Binding-site contacts:
Ligand atom C14 contacts residue TRP1039 of chain 1.G at 4.4 Å (hydrophobic).
Ligand atom C16 contacts residue SER1038 of chain 1.G at 3.9 Å.
Ligand atom C76 contacts residue MET1021 of chain 1.G at 4.5 Å (hydrophobic).
Ligand atom C81 contacts residue MET1021 of chain 1.G at 3.8 Å (hydrophobic).
Ligand atom C22 contacts residue TRP1039 of chain 1.G at 4.3 Å (hydrophobic).
Ligand atom O80 contacts residue ASN889 of chain 1.A at 4.1 Å.
Ligand atom O20 contacts residue PRO1037 of chain 1.G at 4.4 Å.
Ligand atom C75 contacts residue MET886 of chain 1.A at 3.5 Å (hydrophobic).
Ligand atom C79 contacts residue MET886 of chain 1.A at 4.4 Å (hydrophobic).
Ligand atom C21 contacts residue TRP1039 of chain 1.G at 4.4 Å (hydrophobic).
Ligand atom C24 contacts residue SER1038 of chain 1.G at 4.4 Å.
Ligand atom C15 contacts residue SER1038 of chain 1.G at 4.1 Å.
Ligand atom C24 contacts residue PRO1037 of chain 1.G at 3.9 Å (hydrophobic).
Ligand atom C14 contacts residue SER1038 of chain 1.G at 3.1 Å.
Ligand atom C15 contacts residue LEU1041 of chain 1.G at 4.5 Å (hydrophobic).
Ligand atom C21 contacts residue SER1038 of chain 1.G at 4.1 Å.
Ligand atom C05 contacts residue LEU893 of chain 1.A at 4.3 Å (hydrophobic).
Ligand atom O80 contacts residue MET886 of chain 1.A at 4.4 Å.
Ligand atom C21 contacts residue PRO1037 of chain 1.G at 3.5 Å (hydrophobic).
Ligand atom C13 contacts residue SER1038 of chain 1.G at 4.1 Å.
Ligand atom C79 contacts residue TYR982 of chain 1.A at 3.9 Å (hydrophobic).
Ligand atom C17 contacts residue SER1038 of chain 1.G at 4.4 Å.
Ligand atom C26 contacts residue SER1038 of chain 1.G at 3.9 Å.
Ligand atom C23 contacts residue PRO1037 of chain 1.G at 4.2 Å (hydrophobic).
Ligand atom C26 contacts residue PRO1037 of chain 1.G at 4.5 Å (hydrophobic).
Ligand atom C08 contacts residue TYR890 of chain 1.A at 4.2 Å (hydrophobic).
Ligand atom O25 contacts residue PRO1037 of chain 1.G at 4.0 Å.
Ligand atom C16 contacts residue PRO1037 of chain 1.G at 4.3 Å (hydrophobic).
Ligand atom C81 contacts residue TYR982 of chain 1.A at 4.0 Å (hydrophobic).
Ligand atom C78 contacts residue TYR982 of chain 1.A at 4.3 Å (hydrophobic).
Ligand atom C16 contacts residue TRP1039 of chain 1.G at 4.2 Å (hydrophobic).
Ligand atom C19 contacts residue TYR890 of chain 1.A at 3.6 Å (hydrophobic).
Ligand atom C77 contacts residue TYR982 of chain 1.A at 4.5 Å (hydrophobic).
Ligand atom C06 contacts residue LEU893 of chain 1.A at 4.5 Å (hydrophobic).
Ligand atom C79 contacts residue ASN889 of chain 1.A at 3.5 Å.
Ligand atom C77 contacts residue MET1021 of chain 1.G at 3.6 Å (hydrophobic).
Ligand atom C78 contacts residue MET1021 of chain 1.G at 4.3 Å (hydrophobic).
Ligand atom C05 contacts residue ALA1042 of chain 1.G at 4.2 Å (hydrophobic).
Ligand atom C12 contacts residue TRP1039 of chain 1.G at 3.5 Å (hydrophobic).
Ligand atom C17 contacts residue PRO1037 of chain 1.G at 3.9 Å (hydrophobic).

A protein and the small-molecule ligand that binds it are described below.
Small molecule (SMILES): COCC(CCO[C@H]1CC[C@@]2(C)C(=CC[C@H]3[C@@H]4C[C@@H]5O[C@]6(CC[C@@H](C)CO6)[C@@H](C)[C@@H]5[C@@]4(C)CC[C@@H]32)C1)COC

Sequence of chain 1.A:
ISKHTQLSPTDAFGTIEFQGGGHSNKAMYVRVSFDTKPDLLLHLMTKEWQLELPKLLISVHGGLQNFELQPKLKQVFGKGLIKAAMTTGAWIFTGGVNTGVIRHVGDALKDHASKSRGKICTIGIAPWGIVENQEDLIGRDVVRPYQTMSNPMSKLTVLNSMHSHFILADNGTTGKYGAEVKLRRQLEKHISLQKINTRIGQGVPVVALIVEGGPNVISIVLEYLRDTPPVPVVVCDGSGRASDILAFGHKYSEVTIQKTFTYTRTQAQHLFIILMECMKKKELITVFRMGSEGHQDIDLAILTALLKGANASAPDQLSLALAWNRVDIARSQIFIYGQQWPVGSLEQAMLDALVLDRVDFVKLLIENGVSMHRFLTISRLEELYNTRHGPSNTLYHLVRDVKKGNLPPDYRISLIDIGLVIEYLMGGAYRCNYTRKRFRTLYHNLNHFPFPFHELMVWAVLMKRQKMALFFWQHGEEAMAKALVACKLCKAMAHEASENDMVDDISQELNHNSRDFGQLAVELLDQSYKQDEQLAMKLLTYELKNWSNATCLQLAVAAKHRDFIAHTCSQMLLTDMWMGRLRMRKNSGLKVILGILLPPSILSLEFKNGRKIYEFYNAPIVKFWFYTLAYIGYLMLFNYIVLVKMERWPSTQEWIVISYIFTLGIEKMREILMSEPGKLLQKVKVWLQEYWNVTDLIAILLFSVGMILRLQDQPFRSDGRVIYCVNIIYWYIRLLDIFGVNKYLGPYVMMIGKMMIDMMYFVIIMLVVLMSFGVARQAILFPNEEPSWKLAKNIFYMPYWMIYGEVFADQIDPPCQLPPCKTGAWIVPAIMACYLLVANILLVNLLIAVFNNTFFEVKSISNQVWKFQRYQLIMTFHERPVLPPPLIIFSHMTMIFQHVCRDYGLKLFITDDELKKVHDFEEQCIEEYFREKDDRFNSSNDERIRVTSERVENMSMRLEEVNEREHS

Sequence of chain 1.G:
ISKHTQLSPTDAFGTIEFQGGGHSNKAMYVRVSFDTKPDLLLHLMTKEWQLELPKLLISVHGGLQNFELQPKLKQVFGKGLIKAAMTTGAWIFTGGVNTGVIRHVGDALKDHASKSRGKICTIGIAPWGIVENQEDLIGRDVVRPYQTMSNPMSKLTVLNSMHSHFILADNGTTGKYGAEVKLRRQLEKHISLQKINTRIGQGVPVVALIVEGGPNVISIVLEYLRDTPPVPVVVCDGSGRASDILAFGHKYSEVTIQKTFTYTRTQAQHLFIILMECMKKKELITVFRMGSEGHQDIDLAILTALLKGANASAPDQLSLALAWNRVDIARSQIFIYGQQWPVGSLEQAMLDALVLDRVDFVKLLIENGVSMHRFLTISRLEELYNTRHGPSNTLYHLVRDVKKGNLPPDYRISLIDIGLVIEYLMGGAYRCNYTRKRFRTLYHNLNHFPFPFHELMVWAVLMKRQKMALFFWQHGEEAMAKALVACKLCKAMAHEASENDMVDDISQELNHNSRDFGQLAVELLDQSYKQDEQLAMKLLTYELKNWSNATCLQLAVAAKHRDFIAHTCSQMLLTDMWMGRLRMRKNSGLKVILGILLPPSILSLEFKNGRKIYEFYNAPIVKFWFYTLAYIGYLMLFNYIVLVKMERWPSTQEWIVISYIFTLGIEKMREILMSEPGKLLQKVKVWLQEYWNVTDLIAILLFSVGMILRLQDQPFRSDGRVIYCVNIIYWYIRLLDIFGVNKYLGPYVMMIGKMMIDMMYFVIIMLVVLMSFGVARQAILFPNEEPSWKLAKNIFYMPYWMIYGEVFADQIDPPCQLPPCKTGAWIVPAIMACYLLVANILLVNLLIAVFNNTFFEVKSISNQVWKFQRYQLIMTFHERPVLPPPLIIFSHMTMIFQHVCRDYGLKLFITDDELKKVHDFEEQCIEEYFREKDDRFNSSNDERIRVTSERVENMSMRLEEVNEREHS